A protein and the small-molecule ligand that binds it are described below.
Small molecule (SMILES): OC[C@H]1O[C@H](O)[C@@H](O)[C@@H](O)[C@@H]1O

Binding-site contacts:
Ligand atom O2 contacts residue GLY60 of chain 1.A at 4.2 Å.
Ligand atom C6 contacts residue ASP38 of chain 1.A at 3.7 Å.
Ligand atom C3 contacts residue GLY60 of chain 1.A at 3.9 Å.
Ligand atom O5 contacts residue GLY34 of chain 1.A at 3.6 Å.
Ligand atom C5 contacts residue ASP38 of chain 1.A at 4.2 Å.
Ligand atom O6 contacts residue VAL36 of chain 1.A at 3.0 Å (h-bond).
Ligand atom O1 contacts residue ASP35 of chain 1.A at 4.3 Å.
Ligand atom O3 contacts residue GLY60 of chain 1.A at 2.8 Å (h-bond).
Ligand atom C6 contacts residue ASP35 of chain 1.A at 4.0 Å.
Ligand atom C4 contacts residue ASP38 of chain 1.A at 3.4 Å.
Ligand atom O4 contacts residue GLY60 of chain 1.A at 3.8 Å.
Ligand atom O6 contacts residue PHE131 of chain 1.A at 4.4 Å.
Ligand atom C1 contacts residue GLY34 of chain 1.A at 4.2 Å.
Ligand atom C6 contacts residue PHE131 of chain 1.A at 3.7 Å (hydrophobic).
Ligand atom C6 contacts residue VAL36 of chain 1.A at 4.0 Å (hydrophobic).
Ligand atom O4 contacts residue GLY59 of chain 1.A at 3.7 Å.
Ligand atom O6 contacts residue ASP35 of chain 1.A at 3.2 Å (salt-bridge).
Ligand atom C5 contacts residue ASP35 of chain 1.A at 4.1 Å.
Ligand atom O4 contacts residue PHE131 of chain 1.A at 4.0 Å.
Ligand atom C4 contacts residue GLY59 of chain 1.A at 4.4 Å.
Ligand atom C1 contacts residue ASP35 of chain 1.A at 4.0 Å.
Ligand atom C6 contacts residue TYR83 of chain 1.A at 4.2 Å (hydrophobic).
Ligand atom O5 contacts residue ASP35 of chain 1.A at 3.1 Å (salt-bridge).
Ligand atom O6 contacts residue GLY34 of chain 1.A at 3.4 Å (h-bond).
Ligand atom O4 contacts residue ASP38 of chain 1.A at 2.8 Å (salt-bridge).
Ligand atom O2 contacts residue GLY34 of chain 1.A at 3.5 Å.
Ligand atom C5 contacts residue GLY34 of chain 1.A at 4.4 Å.
Ligand atom C4 contacts residue GLY60 of chain 1.A at 3.8 Å.
Ligand atom C2 contacts residue GLY34 of chain 1.A at 4.4 Å.
Ligand atom O3 contacts residue GLY59 of chain 1.A at 3.8 Å.
Ligand atom O6 contacts residue ASP38 of chain 1.A at 3.0 Å (salt-bridge).

Sequence of chain 1.A:
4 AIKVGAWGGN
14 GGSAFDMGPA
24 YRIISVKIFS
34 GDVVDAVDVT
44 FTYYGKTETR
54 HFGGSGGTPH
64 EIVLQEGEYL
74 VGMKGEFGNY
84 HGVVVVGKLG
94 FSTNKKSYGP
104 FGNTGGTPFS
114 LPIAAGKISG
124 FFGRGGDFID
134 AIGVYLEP